This small molecule binds to this protein.
Small molecule (SMILES): C/C1=C\[C@H](C)C[C@H](C)OC(=O)C[C@H](c2ccc(O)cc2)NC(=O)[C@@H](Cc2c(Br)[nH]c3ccccc23)N(C)C(=O)[C@H](C)NC(=O)[C@@H](C)C1

Sequence of chain 1.D:
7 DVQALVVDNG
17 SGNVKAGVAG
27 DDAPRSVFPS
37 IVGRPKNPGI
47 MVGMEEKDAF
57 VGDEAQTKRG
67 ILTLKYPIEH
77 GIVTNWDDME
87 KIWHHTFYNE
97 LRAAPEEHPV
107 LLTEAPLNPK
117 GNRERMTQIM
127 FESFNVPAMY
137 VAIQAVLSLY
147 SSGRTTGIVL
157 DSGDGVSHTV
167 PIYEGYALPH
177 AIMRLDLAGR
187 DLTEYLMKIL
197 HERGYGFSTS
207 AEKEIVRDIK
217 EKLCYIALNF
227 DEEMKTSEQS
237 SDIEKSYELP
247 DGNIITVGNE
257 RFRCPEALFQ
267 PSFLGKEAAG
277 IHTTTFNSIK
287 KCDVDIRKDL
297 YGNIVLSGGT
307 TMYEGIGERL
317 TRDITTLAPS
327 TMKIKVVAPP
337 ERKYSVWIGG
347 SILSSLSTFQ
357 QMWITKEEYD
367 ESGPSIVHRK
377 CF

Sequence of chain 1.C:
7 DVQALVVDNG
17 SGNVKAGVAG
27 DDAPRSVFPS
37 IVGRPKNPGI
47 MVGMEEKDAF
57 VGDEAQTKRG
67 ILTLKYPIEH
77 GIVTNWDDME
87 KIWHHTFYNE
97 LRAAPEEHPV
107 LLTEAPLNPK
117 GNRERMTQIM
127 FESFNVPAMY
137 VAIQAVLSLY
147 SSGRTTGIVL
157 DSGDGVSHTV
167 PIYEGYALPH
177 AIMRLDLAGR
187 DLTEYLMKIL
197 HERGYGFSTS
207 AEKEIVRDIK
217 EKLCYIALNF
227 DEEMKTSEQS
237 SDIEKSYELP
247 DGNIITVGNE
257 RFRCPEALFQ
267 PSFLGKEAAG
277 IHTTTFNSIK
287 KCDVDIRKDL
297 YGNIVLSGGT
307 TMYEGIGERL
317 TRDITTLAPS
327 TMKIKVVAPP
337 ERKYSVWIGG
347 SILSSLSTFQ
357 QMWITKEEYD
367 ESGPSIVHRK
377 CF

Binding-site contacts:
Ligand atom C23 contacts residue GLY200 of chain 1.C at 3.6 Å.
Ligand atom O3 contacts residue GLY200 of chain 1.C at 3.5 Å (h-bond).
Ligand atom O5 contacts residue PRO115 of chain 1.D at 4.0 Å.
Ligand atom C18 contacts residue GLY202 of chain 1.C at 3.9 Å.
Ligand atom C9 contacts residue GLY202 of chain 1.C at 4.0 Å.
Ligand atom N3 contacts residue ASP182 of chain 1.D at 3.0 Å (salt-bridge).
Ligand atom O3 contacts residue GLY202 of chain 1.C at 2.9 Å (h-bond).
Ligand atom N contacts residue GLY200 of chain 1.C at 2.6 Å (h-bond).
Ligand atom C11 contacts residue GLY202 of chain 1.C at 3.8 Å.
Ligand atom C27 contacts residue ASP182 of chain 1.D at 4.0 Å.
Ligand atom C26 contacts residue ARG180 of chain 1.D at 3.9 Å.
Ligand atom C24 contacts residue PRO115 of chain 1.D at 3.9 Å (hydrophobic).
Ligand atom C34 contacts residue ARG199 of chain 1.C at 3.7 Å.
Ligand atom C27 contacts residue ILE78 of chain 1.D at 4.1 Å (hydrophobic).
Ligand atom C14 contacts residue LEU245 of chain 1.C at 3.9 Å (hydrophobic).
Ligand atom C29 contacts residue GLY200 of chain 1.C at 4.0 Å.
Ligand atom C25 contacts residue LEU113 of chain 1.D at 4.0 Å (hydrophobic).
Ligand atom C23 contacts residue ILE78 of chain 1.D at 3.6 Å (hydrophobic).
Ligand atom C22 contacts residue ILE78 of chain 1.D at 3.5 Å (hydrophobic).
Ligand atom C12 contacts residue GLY202 of chain 1.C at 3.8 Å.
Ligand atom C5 contacts residue TYR201 of chain 1.C at 4.0 Å (hydrophobic).
Ligand atom C16 contacts residue TYR201 of chain 1.C at 3.7 Å (hydrophobic).
Ligand atom C35 contacts residue ILE250 of chain 1.C at 3.7 Å (hydrophobic).
Ligand atom C20 contacts residue ILE78 of chain 1.D at 3.9 Å (hydrophobic).
Ligand atom C34 contacts residue GLY200 of chain 1.C at 4.1 Å.
Ligand atom C21 contacts residue ILE78 of chain 1.D at 3.6 Å (hydrophobic).
Ligand atom C8 contacts residue GLY200 of chain 1.C at 3.4 Å.
Ligand atom BR contacts residue HIS76 of chain 1.D at 3.5 Å.
Ligand atom N2 contacts residue GLY202 of chain 1.C at 3.4 Å (h-bond).
Ligand atom C7 contacts residue GLY200 of chain 1.C at 3.5 Å.
Ligand atom C17 contacts residue GLU208 of chain 1.C at 3.2 Å.
Ligand atom C24 contacts residue GLY200 of chain 1.C at 4.0 Å.
Ligand atom C13 contacts residue LEU245 of chain 1.C at 3.6 Å (hydrophobic).
Ligand atom O contacts residue TYR201 of chain 1.C at 3.5 Å.
Ligand atom C6 contacts residue GLY200 of chain 1.C at 3.6 Å.
Ligand atom C5 contacts residue GLY200 of chain 1.C at 3.7 Å.
Ligand atom C31 contacts residue ILE78 of chain 1.D at 4.0 Å (hydrophobic).
Ligand atom C28 contacts residue ASP182 of chain 1.D at 3.9 Å.
Ligand atom C33 contacts residue ARG199 of chain 1.C at 3.8 Å.
Ligand atom O3 contacts residue TYR201 of chain 1.C at 3.8 Å.